Binding-site contacts:
Ligand atom P contacts residue ARG115 of chain 1.A at 3.6 Å.
Ligand atom O2P contacts residue ARG66 of chain 1.A at 3.6 Å (salt-bridge).
Ligand atom O4 contacts residue LEU290 of chain 1.A at 3.7 Å.
Ligand atom O3 contacts residue ARG176 of chain 1.A at 2.7 Å (salt-bridge).
Ligand atom O4 contacts residue ARG244 of chain 1.A at 3.0 Å (salt-bridge).
Ligand atom O1 contacts residue THR67 of chain 1.A at 3.1 Å (h-bond).
Ligand atom C1P contacts residue ARG66 of chain 1.A at 3.4 Å.
Ligand atom O1 contacts residue HIS143 of chain 1.A at 3.0 Å (h-bond).
Ligand atom O2 contacts residue ARG176 of chain 1.A at 3.3 Å (salt-bridge).
Ligand atom P contacts residue ARG66 of chain 1.A at 3.7 Å.
Ligand atom O5 contacts residue LYS94 of chain 1.B at 2.7 Å (salt-bridge).
Ligand atom O3P contacts residue LYS94 of chain 1.B at 2.6 Å (salt-bridge).
Ligand atom O3P contacts residue SER91 of chain 1.B at 3.1 Å (h-bond).
Ligand atom O2P contacts residue ARG115 of chain 1.A at 3.2 Å (salt-bridge).
Ligand atom C2 contacts residue THR177 of chain 1.A at 3.7 Å.
Ligand atom O4 contacts residue GLN246 of chain 1.A at 3.1 Å (h-bond).
Ligand atom C1 contacts residue LEU290 of chain 1.A at 3.4 Å (hydrophobic).
Ligand atom O2P contacts residue SER65 of chain 1.A at 3.8 Å.
Ligand atom C4 contacts residue ARG176 of chain 1.A at 3.6 Å.
Ligand atom O1P contacts residue ARG66 of chain 1.A at 2.8 Å (salt-bridge).
Ligand atom C1 contacts residue ARG115 of chain 1.A at 3.7 Å.
Ligand atom N2 contacts residue LEU290 of chain 1.A at 2.6 Å (h-bond).
Ligand atom O2P contacts residue SER64 of chain 1.A at 2.6 Å (h-bond).
Ligand atom C5 contacts residue LEU290 of chain 1.A at 3.6 Å (hydrophobic).
Ligand atom P contacts residue SER64 of chain 1.A at 3.6 Å.
Ligand atom O1P contacts residue SER65 of chain 1.A at 3.0 Å (h-bond).
Ligand atom O2P contacts residue THR67 of chain 1.A at 2.7 Å (h-bond).
Ligand atom C5 contacts residue ARG244 of chain 1.A at 3.3 Å.
Ligand atom O5 contacts residue ARG244 of chain 1.A at 2.8 Å (salt-bridge).
Ligand atom P contacts residue SER65 of chain 1.A at 3.7 Å.
Ligand atom C2 contacts residue LEU290 of chain 1.A at 3.6 Å (hydrophobic).
Ligand atom O2 contacts residue LYS94 of chain 1.B at 2.7 Å (salt-bridge).
Ligand atom C5 contacts residue GLN246 of chain 1.A at 3.5 Å.
Ligand atom O3P contacts residue ARG115 of chain 1.A at 2.9 Å (salt-bridge).
Ligand atom C3 contacts residue LEU290 of chain 1.A at 3.5 Å (hydrophobic).
Ligand atom C1P contacts residue LEU290 of chain 1.A at 3.3 Å (hydrophobic).
Ligand atom P contacts residue SER91 of chain 1.B at 3.6 Å.
Ligand atom O1 contacts residue ARG115 of chain 1.A at 2.7 Å (salt-bridge).
Ligand atom O2 contacts residue ARG115 of chain 1.A at 3.5 Å (salt-bridge).
Ligand atom O1P contacts residue SER91 of chain 1.B at 3.1 Å (h-bond).

A protein and the small-molecule ligand that binds it are described below.
Small molecule (SMILES): O=C(O)C[C@H](NC(=O)CP(=O)(O)O)C(=O)O

Sequence of chain 1.A:
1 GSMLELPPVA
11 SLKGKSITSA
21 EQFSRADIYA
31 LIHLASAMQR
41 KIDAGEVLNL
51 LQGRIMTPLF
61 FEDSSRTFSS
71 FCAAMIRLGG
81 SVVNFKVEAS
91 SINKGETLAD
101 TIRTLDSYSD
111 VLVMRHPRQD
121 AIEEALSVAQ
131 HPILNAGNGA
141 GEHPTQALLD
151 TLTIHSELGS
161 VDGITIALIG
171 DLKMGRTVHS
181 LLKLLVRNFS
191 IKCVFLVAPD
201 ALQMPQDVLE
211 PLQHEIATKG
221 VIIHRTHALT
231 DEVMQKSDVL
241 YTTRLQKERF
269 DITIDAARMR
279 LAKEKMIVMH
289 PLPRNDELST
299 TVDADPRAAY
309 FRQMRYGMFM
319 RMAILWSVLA

Sequence of chain 1.B:
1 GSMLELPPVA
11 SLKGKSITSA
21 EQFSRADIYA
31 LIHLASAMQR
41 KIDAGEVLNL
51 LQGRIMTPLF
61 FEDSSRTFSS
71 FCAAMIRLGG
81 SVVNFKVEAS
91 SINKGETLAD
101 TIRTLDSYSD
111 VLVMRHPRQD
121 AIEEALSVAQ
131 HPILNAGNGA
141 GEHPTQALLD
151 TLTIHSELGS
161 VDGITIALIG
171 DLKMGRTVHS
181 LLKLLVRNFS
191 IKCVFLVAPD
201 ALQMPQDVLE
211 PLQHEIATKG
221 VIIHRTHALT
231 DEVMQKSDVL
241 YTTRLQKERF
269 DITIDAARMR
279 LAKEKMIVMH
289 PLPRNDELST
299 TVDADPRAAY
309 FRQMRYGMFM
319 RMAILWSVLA